Sequence of chain 37.C:
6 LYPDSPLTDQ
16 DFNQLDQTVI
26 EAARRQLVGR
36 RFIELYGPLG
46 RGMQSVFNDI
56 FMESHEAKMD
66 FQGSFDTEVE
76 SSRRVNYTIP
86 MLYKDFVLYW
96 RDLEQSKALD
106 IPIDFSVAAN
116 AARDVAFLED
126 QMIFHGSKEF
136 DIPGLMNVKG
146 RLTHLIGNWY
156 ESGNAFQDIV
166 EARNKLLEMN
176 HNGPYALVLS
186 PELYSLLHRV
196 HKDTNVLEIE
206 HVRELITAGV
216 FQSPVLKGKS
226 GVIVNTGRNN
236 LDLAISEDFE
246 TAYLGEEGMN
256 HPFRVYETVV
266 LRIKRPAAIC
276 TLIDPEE

Binding-site contacts:
Ligand atom CG2 contacts residue ARG36 of chain 37.C at 3.8 Å.
Ligand atom C contacts residue PRO43 of chain 37.C at 4.5 Å (hydrophobic).
Ligand atom O contacts residue ARG29 of chain 37.C at 4.2 Å.
Ligand atom O contacts residue ARG36 of chain 37.C at 2.9 Å (salt-bridge).
Ligand atom C contacts residue ARG29 of chain 37.C at 3.9 Å.
Ligand atom N contacts residue ASP243 of chain 37.C at 4.5 Å.
Ligand atom CG2 contacts residue GLU245 of chain 37.C at 3.4 Å.
Ligand atom OG contacts residue PHE244 of chain 37.C at 3.7 Å.
Ligand atom CD2 contacts residue ARG29 of chain 37.C at 3.8 Å.
Ligand atom C contacts residue ARG35 of chain 37.C at 3.7 Å.
Ligand atom O contacts residue PHE37 of chain 37.C at 3.8 Å.
Ligand atom N contacts residue ASP243 of chain 37.C at 3.8 Å.
Ligand atom N contacts residue ARG35 of chain 37.C at 4.4 Å.
Ligand atom O contacts residue ASP243 of chain 37.C at 4.3 Å.
Ligand atom C contacts residue ARG36 of chain 37.C at 3.2 Å.
Ligand atom CA contacts residue ASP243 of chain 37.C at 3.3 Å.
Ligand atom CB contacts residue ASP243 of chain 37.C at 3.9 Å.
Ligand atom O contacts residue ARG35 of chain 37.C at 3.3 Å (salt-bridge).
Ligand atom N contacts residue ARG35 of chain 37.C at 4.1 Å.
Ligand atom O contacts residue ASP243 of chain 37.C at 4.3 Å.
Ligand atom CB contacts residue ARG35 of chain 37.C at 3.8 Å.
Ligand atom CG1 contacts residue ARG35 of chain 37.C at 4.4 Å.
Ligand atom N contacts residue ARG35 of chain 37.C at 4.1 Å.
Ligand atom CG2 contacts residue PRO43 of chain 37.C at 4.3 Å (hydrophobic).
Ligand atom CA contacts residue ARG29 of chain 37.C at 4.2 Å.
Ligand atom C contacts residue ARG35 of chain 37.C at 3.5 Å.
Ligand atom CA contacts residue ASP243 of chain 37.C at 4.2 Å.
Ligand atom CG2 contacts residue ARG35 of chain 37.C at 3.9 Å.
Ligand atom CB contacts residue ARG35 of chain 37.C at 3.4 Å.
Ligand atom CB contacts residue ASP243 of chain 37.C at 4.2 Å.
Ligand atom CD1 contacts residue ARG29 of chain 37.C at 3.6 Å.
Ligand atom O contacts residue PRO43 of chain 37.C at 3.7 Å.
Ligand atom O contacts residue ARG35 of chain 37.C at 2.9 Å (salt-bridge).
Ligand atom OG contacts residue ARG35 of chain 37.C at 4.2 Å.
Ligand atom C contacts residue ASP243 of chain 37.C at 3.5 Å.
Ligand atom O contacts residue ARG29 of chain 37.C at 3.0 Å (salt-bridge).
Ligand atom CG1 contacts residue ASP243 of chain 37.C at 3.3 Å.
Ligand atom C contacts residue ASP243 of chain 37.C at 4.4 Å.
Ligand atom O contacts residue ILE25 of chain 37.C at 3.8 Å.
Ligand atom N contacts residue ASP243 of chain 37.C at 3.3 Å (salt-bridge).

A small-molecule ligand and the protein it binds are described below.
Small molecule (SMILES): CC[C@H](C)[C@H](NC(=O)[C@H](CC(C)C)NC(=O)[C@H](CO)NC(=O)CNC(=O)[C@@H](NC(=O)[C@@H](N)[C@@H](C)O)C(C)C)C(=O)N[C@H](C=O)CCC(N)=O